Binding-site contacts:
Ligand atom C1 contacts residue ARG215 of chain 1.A at 3.5 Å.
Ligand atom O1 contacts residue TRP112 of chain 1.A at 4.1 Å.
Ligand atom O5 contacts residue GLU244 of chain 1.A at 4.0 Å.
Ligand atom C4 contacts residue GLU244 of chain 1.A at 3.4 Å.
Ligand atom C2 contacts residue HIS186 of chain 1.A at 3.7 Å.
Ligand atom C6 contacts residue HIS66 of chain 1.A at 3.6 Å.
Ligand atom C2 contacts residue GLU150 of chain 1.A at 3.5 Å.
Ligand atom O2 contacts residue HIS186 of chain 1.A at 3.2 Å (h-bond).
Ligand atom O1 contacts residue GLU156 of chain 1.A at 2.5 Å (salt-bridge).
Ligand atom C2 contacts residue MN1 of chain 1.F at 3.0 Å.
Ligand atom C3 contacts residue GLU150 of chain 1.A at 3.0 Å.
Ligand atom O3 contacts residue GLU244 of chain 1.A at 2.8 Å (salt-bridge).
Ligand atom O2 contacts residue HIS209 of chain 1.A at 4.0 Å.
Ligand atom O3 contacts residue HIS209 of chain 1.A at 2.9 Å.
Ligand atom O1 contacts residue ARG215 of chain 1.A at 2.8 Å (salt-bridge).
Ligand atom O4 contacts residue MN1 of chain 1.F at 4.1 Å.
Ligand atom O2 contacts residue ASP183 of chain 1.A at 3.1 Å (salt-bridge).
Ligand atom O5 contacts residue TRP14 of chain 1.A at 3.6 Å.
Ligand atom C6 contacts residue GLY67 of chain 1.A at 3.7 Å.
Ligand atom O6 contacts residue GLU150 of chain 1.A at 3.7 Å.
Ligand atom O3 contacts residue MN1 of chain 1.F at 2.5 Å.
Ligand atom O2 contacts residue GLU244 of chain 1.A at 3.2 Å (salt-bridge).
Ligand atom C5 contacts residue GLU244 of chain 1.A at 3.6 Å.
Ligand atom C3 contacts residue MN1 of chain 1.F at 3.4 Å.
Ligand atom O2 contacts residue MN1 of chain 1.F at 2.0 Å.
Ligand atom C1 contacts residue TRP112 of chain 1.A at 3.8 Å (hydrophobic).
Ligand atom O2 contacts residue ARG215 of chain 1.A at 3.5 Å (salt-bridge).
Ligand atom C1 contacts residue HIS186 of chain 1.A at 3.8 Å.
Ligand atom O1 contacts residue HIS186 of chain 1.A at 2.9 Å (h-bond).
Ligand atom O4 contacts residue PHE246 of chain 1.A at 3.8 Å.
Ligand atom O6 contacts residue HIS66 of chain 1.A at 3.3 Å (h-bond).
Ligand atom O3 contacts residue GLU150 of chain 1.A at 2.6 Å (salt-bridge).
Ligand atom O2 contacts residue GLU150 of chain 1.A at 2.9 Å (salt-bridge).
Ligand atom C2 contacts residue GLU244 of chain 1.A at 3.9 Å.
Ligand atom O4 contacts residue GLU244 of chain 1.A at 2.5 Å (salt-bridge).
Ligand atom O5 contacts residue TYR6 of chain 1.A at 2.8 Å (h-bond).
Ligand atom C3 contacts residue GLU244 of chain 1.A at 3.5 Å.
Ligand atom C5 contacts residue TYR6 of chain 1.A at 4.0 Å (hydrophobic).
Ligand atom C1 contacts residue GLU156 of chain 1.A at 3.5 Å.
Ligand atom O6 contacts residue GLY106 of chain 1.A at 3.6 Å.

This small molecule binds to this protein.
Small molecule (SMILES): O=C(CO)[C@H](O)[C@@H](O)[C@H](O)CO

Sequence of chain 1.A:
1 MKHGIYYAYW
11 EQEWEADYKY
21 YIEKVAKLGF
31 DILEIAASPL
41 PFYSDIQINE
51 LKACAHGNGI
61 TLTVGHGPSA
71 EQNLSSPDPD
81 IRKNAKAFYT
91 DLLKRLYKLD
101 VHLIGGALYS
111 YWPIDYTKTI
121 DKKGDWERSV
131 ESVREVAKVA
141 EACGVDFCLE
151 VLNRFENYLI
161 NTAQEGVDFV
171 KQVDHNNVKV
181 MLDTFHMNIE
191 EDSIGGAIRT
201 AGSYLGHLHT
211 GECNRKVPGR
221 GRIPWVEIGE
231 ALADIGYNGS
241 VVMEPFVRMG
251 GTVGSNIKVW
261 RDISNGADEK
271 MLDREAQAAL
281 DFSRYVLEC